A small-molecule ligand and the protein it binds are described below.
Small molecule (SMILES): CC(=O)N[C@@H]1[C@@H](O[C@@H]2O[C@H](CO)[C@H](O)[C@H](O)[C@H]2O)[C@@H](O)[C@@H](CO)O[C@@H]1O

Sequence of chain 1.G:
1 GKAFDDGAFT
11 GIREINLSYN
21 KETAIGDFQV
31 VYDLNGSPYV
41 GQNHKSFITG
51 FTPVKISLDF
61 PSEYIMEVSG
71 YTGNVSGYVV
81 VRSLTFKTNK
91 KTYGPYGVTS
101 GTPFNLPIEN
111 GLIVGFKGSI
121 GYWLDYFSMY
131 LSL

Binding-site contacts:
Ligand atom C6 contacts residue TYR122 of chain 1.G at 3.9 Å (hydrophobic).
Ligand atom C7 contacts residue GLY1 of chain 1.G at 4.1 Å.
Ligand atom O1 contacts residue TYR78 of chain 1.G at 3.2 Å (h-bond).
Ligand atom O6 contacts residue TRP123 of chain 1.G at 2.9 Å (h-bond).
Ligand atom O7 contacts residue GLY1 of chain 1.G at 3.1 Å (h-bond).
Ligand atom O4 contacts residue ASP125 of chain 1.G at 2.7 Å (salt-bridge).
Ligand atom O6 contacts residue TYR78 of chain 1.G at 3.4 Å.
Ligand atom O5 contacts residue GLY1 of chain 1.G at 4.2 Å.
Ligand atom O5 contacts residue TYR78 of chain 1.G at 4.3 Å.
Ligand atom O5 contacts residue TYR122 of chain 1.G at 2.9 Å (h-bond).
Ligand atom C4 contacts residue TYR78 of chain 1.G at 3.9 Å (hydrophobic).
Ligand atom C4 contacts residue ASP125 of chain 1.G at 3.4 Å.
Ligand atom O1 contacts residue TYR122 of chain 1.G at 3.2 Å.
Ligand atom O6 contacts residue ASP125 of chain 1.G at 2.8 Å (salt-bridge).
Ligand atom C1 contacts residue GLY121 of chain 1.G at 4.3 Å.
Ligand atom O4 contacts residue GLY1 of chain 1.G at 3.1 Å (h-bond).
Ligand atom C3 contacts residue GLY1 of chain 1.G at 3.9 Å.
Ligand atom O4 contacts residue GLY121 of chain 1.G at 3.5 Å.
Ligand atom C6 contacts residue TYR78 of chain 1.G at 3.9 Å (hydrophobic).
Ligand atom O7 contacts residue PHE47 of chain 1.G at 3.7 Å.
Ligand atom C1 contacts residue TYR78 of chain 1.G at 4.2 Å (hydrophobic).
Ligand atom C6 contacts residue TYR78 of chain 1.G at 4.3 Å (hydrophobic).
Ligand atom C4 contacts residue GLY1 of chain 1.G at 4.0 Å.
Ligand atom C1 contacts residue GLY1 of chain 1.G at 4.0 Å.
Ligand atom C7 contacts residue PHE47 of chain 1.G at 4.0 Å (hydrophobic).
Ligand atom C1 contacts residue TYR122 of chain 1.G at 3.7 Å (hydrophobic).
Ligand atom O6 contacts residue VAL80 of chain 1.G at 4.0 Å.
Ligand atom C3 contacts residue TYR78 of chain 1.G at 3.8 Å (hydrophobic).
Ligand atom O3 contacts residue GLY1 of chain 1.G at 3.1 Å (h-bond).
Ligand atom O6 contacts residue TYR122 of chain 1.G at 3.0 Å (h-bond).
Ligand atom C6 contacts residue TRP123 of chain 1.G at 3.7 Å (hydrophobic).
Ligand atom C2 contacts residue GLY1 of chain 1.G at 3.9 Å.
Ligand atom C6 contacts residue VAL80 of chain 1.G at 3.8 Å (hydrophobic).
Ligand atom C5 contacts residue TYR78 of chain 1.G at 3.7 Å (hydrophobic).
Ligand atom C5 contacts residue TYR122 of chain 1.G at 3.9 Å (hydrophobic).
Ligand atom C6 contacts residue ASP125 of chain 1.G at 3.2 Å.
Ligand atom C2 contacts residue GLY1 of chain 1.G at 4.3 Å.
Ligand atom O5 contacts residue GLY121 of chain 1.G at 3.7 Å.
Ligand atom C5 contacts residue ASP125 of chain 1.G at 3.9 Å.
Ligand atom O6 contacts residue GLY121 of chain 1.G at 3.6 Å.